Sequence of chain 1.A:
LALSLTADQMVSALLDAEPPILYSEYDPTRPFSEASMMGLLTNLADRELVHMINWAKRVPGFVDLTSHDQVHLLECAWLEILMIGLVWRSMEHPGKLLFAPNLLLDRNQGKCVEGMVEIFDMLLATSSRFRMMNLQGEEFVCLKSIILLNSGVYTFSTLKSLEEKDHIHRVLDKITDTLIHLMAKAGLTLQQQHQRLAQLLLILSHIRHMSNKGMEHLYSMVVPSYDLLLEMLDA

Binding-site contacts:
Ligand atom C19 contacts residue LEU114 of chain 1.A at 3.5 Å (hydrophobic).
Ligand atom C36 contacts residue ASP78 of chain 1.A at 3.5 Å.
Ligand atom C3 contacts residue ALA77 of chain 1.A at 3.8 Å (hydrophobic).
Ligand atom C18 contacts residue GLU80 of chain 1.A at 3.3 Å.
Ligand atom C12 contacts residue LEU155 of chain 1.A at 3.6 Å (hydrophobic).
Ligand atom C1 contacts residue ALA77 of chain 1.A at 3.8 Å (hydrophobic).
Ligand atom C35 contacts residue ASP78 of chain 1.A at 3.4 Å.
Ligand atom C19 contacts residue LEU118 of chain 1.A at 3.9 Å (hydrophobic).
Ligand atom O27 contacts residue LEU73 of chain 1.A at 3.5 Å.
Ligand atom O20 contacts residue LEU114 of chain 1.A at 3.8 Å.
Ligand atom C33 contacts residue ASP78 of chain 1.A at 3.3 Å.
Ligand atom N32 contacts residue ASP78 of chain 1.A at 3.0 Å (salt-bridge).
Ligand atom C24 contacts residue LEU252 of chain 1.A at 3.4 Å (hydrophobic).
Ligand atom O13 contacts residue LEU118 of chain 1.A at 3.4 Å.
Ligand atom F37 contacts residue LEU266 of chain 1.A at 3.5 Å.
Ligand atom C24 contacts residue HIS251 of chain 1.A at 3.7 Å.
Ligand atom C5 contacts residue THR74 of chain 1.A at 3.7 Å.
Ligand atom O28 contacts residue LEU252 of chain 1.A at 3.4 Å.
Ligand atom C2 contacts residue ALA77 of chain 1.A at 3.7 Å (hydrophobic).
Ligand atom C25 contacts residue MET148 of chain 1.A at 3.4 Å (hydrophobic).
Ligand atom C17 contacts residue GLU80 of chain 1.A at 3.3 Å.
Ligand atom C24 contacts residue MET148 of chain 1.A at 3.5 Å (hydrophobic).
Ligand atom C34 contacts residue VAL260 of chain 1.A at 3.4 Å (hydrophobic).
Ligand atom C11 contacts residue MET115 of chain 1.A at 3.5 Å (hydrophobic).
Ligand atom C25 contacts residue LEU252 of chain 1.A at 3.6 Å (hydrophobic).
Ligand atom C4 contacts residue THR74 of chain 1.A at 3.6 Å.
Ligand atom O20 contacts residue ARG121 of chain 1.A at 2.9 Å (salt-bridge).
Ligand atom O28 contacts residue MET148 of chain 1.A at 3.4 Å.
Ligand atom O29 contacts residue TRP110 of chain 1.A at 3.8 Å.
Ligand atom C12 contacts residue LEU118 of chain 1.A at 3.5 Å (hydrophobic).
Ligand atom O20 contacts residue GLU80 of chain 1.A at 2.5 Å (salt-bridge).
Ligand atom O13 contacts residue MET115 of chain 1.A at 3.7 Å.
Ligand atom O28 contacts residue HIS251 of chain 1.A at 2.8 Å (h-bond).
Ligand atom C23 contacts residue LEU252 of chain 1.A at 3.9 Å (hydrophobic).
Ligand atom C5 contacts residue LEU73 of chain 1.A at 3.7 Å (hydrophobic).
Ligand atom O28 contacts residue MET70 of chain 1.A at 3.8 Å.
Ligand atom C33 contacts residue VAL260 of chain 1.A at 3.3 Å (hydrophobic).
Ligand atom C34 contacts residue ASP78 of chain 1.A at 3.7 Å.
Ligand atom C35 contacts residue PRO262 of chain 1.A at 3.9 Å (hydrophobic).
Ligand atom C2 contacts residue TRP110 of chain 1.A at 3.8 Å (hydrophobic).

This protein binds this small molecule.
Small molecule (SMILES): Oc1ccc2c(c1)O[C@H](c1ccc(OCCN3CC(CF)C3)cc1)C1=C2CCOc2cc(O)ccc21